A protein and the small-molecule ligand that binds it are described below.
Small molecule (SMILES): CC(=O)N[C@@H]1[C@@H](O)[C@H](O)[C@@H](CO)O[C@H]1O

Sequence of chain 1.A:
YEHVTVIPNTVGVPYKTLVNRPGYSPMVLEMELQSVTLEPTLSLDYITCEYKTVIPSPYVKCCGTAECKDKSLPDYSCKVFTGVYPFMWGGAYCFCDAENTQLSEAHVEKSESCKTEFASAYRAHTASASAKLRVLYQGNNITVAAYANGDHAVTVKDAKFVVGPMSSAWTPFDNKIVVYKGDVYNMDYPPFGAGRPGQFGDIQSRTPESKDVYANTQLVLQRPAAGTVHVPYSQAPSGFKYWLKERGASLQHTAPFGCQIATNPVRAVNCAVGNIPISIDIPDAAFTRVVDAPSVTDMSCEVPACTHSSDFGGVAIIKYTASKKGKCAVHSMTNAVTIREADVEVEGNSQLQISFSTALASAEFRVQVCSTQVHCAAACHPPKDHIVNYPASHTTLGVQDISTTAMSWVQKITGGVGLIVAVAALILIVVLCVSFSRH

Binding-site contacts:
Ligand atom C1 contacts residue ASN341 of chain 1.E at 1.4 Å.
Ligand atom C5 contacts residue ASN341 of chain 1.E at 3.7 Å.
Ligand atom C8 contacts residue GLU357 of chain 1.E at 4.0 Å.
Ligand atom O7 contacts residue ASN341 of chain 1.E at 3.7 Å.
Ligand atom O7 contacts residue HIS386 of chain 1.A at 4.0 Å.
Ligand atom O5 contacts residue ASN341 of chain 1.E at 2.4 Å (h-bond).
Ligand atom C8 contacts residue LYS276 of chain 1.E at 3.6 Å.
Ligand atom C4 contacts residue ASN341 of chain 1.E at 4.2 Å.
Ligand atom N2 contacts residue ASN341 of chain 1.E at 2.9 Å (h-bond).
Ligand atom C3 contacts residue ASN341 of chain 1.E at 3.8 Å.
Ligand atom C8 contacts residue SER339 of chain 1.E at 3.9 Å.
Ligand atom C8 contacts residue THR340 of chain 1.E at 4.2 Å.
Ligand atom C7 contacts residue ASN341 of chain 1.E at 3.5 Å.
Ligand atom C2 contacts residue ASN341 of chain 1.E at 2.5 Å.

Sequence of chain 1.E:
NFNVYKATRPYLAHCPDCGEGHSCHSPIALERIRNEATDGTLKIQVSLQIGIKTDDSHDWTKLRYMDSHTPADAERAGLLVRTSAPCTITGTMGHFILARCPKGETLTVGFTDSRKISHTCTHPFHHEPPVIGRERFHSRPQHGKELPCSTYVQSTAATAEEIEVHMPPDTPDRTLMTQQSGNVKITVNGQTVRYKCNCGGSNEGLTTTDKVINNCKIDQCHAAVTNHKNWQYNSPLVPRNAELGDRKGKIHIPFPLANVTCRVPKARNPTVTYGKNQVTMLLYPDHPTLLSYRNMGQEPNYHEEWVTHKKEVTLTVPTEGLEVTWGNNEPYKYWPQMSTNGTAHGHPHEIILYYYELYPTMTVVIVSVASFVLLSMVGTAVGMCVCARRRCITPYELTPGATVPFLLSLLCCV